Sequence of chain 1.D:
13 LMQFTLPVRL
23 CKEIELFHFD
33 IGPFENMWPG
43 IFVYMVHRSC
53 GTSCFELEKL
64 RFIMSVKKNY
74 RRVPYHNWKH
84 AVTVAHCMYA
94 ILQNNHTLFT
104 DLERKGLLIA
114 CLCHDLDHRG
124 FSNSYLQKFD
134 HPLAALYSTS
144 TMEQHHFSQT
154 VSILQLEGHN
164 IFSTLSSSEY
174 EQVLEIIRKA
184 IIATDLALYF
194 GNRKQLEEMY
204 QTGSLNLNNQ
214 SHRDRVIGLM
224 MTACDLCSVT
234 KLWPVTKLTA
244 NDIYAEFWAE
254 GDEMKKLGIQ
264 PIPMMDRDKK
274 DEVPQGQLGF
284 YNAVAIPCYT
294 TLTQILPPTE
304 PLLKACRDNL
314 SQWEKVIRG

The small molecule below binds the protein below.
Small molecule (SMILES): CN1CC(c2ccccc2)N=C1CCc1nc2c(c(=O)[nH]1)CNN2C

Binding-site contacts:
Ligand atom C3 contacts residue MET267 of chain 1.D at 3.4 Å (hydrophobic).
Ligand atom N16 contacts residue GLN280 of chain 1.D at 3.1 Å (h-bond).
Ligand atom C12 contacts residue PHE283 of chain 1.D at 3.4 Å (hydrophobic).
Ligand atom C18 contacts residue PHE283 of chain 1.D at 3.6 Å (hydrophobic).
Ligand atom C7 contacts residue GLY279 of chain 1.D at 3.5 Å.
Ligand atom N24 contacts residue ILE246 of chain 1.D at 3.3 Å.
Ligand atom C4 contacts residue PRO266 of chain 1.D at 3.7 Å (hydrophobic).
Ligand atom N11 contacts residue TYR247 of chain 1.D at 2.9 Å (h-bond).
Ligand atom C15 contacts residue PHE250 of chain 1.D at 3.6 Å (hydrophobic).
Ligand atom C15 contacts residue PHE283 of chain 1.D at 3.8 Å (hydrophobic).
Ligand atom C14 contacts residue MET267 of chain 1.D at 3.5 Å (hydrophobic).
Ligand atom C3 contacts residue PRO266 of chain 1.D at 3.7 Å (hydrophobic).
Ligand atom C5 contacts residue MET267 of chain 1.D at 3.7 Å (hydrophobic).
Ligand atom C6 contacts residue TYR247 of chain 1.D at 3.5 Å (hydrophobic).
Ligand atom C25 contacts residue GLN280 of chain 1.D at 3.1 Å.
Ligand atom N16 contacts residue PHE283 of chain 1.D at 3.8 Å.
Ligand atom N23 contacts residue ILE246 of chain 1.D at 3.4 Å.
Ligand atom N23 contacts residue SER231 of chain 1.D at 3.4 Å (h-bond).
Ligand atom C8 contacts residue GLY279 of chain 1.D at 3.6 Å.
Ligand atom C6 contacts residue GLY279 of chain 1.D at 3.7 Å.
Ligand atom C1 contacts residue MET267 of chain 1.D at 3.5 Å (hydrophobic).
Ligand atom C2 contacts residue MET267 of chain 1.D at 3.6 Å (hydrophobic).
Ligand atom N11 contacts residue GLY279 of chain 1.D at 3.5 Å (h-bond).
Ligand atom C25 contacts residue ILE246 of chain 1.D at 3.4 Å (hydrophobic).
Ligand atom C4 contacts residue MET267 of chain 1.D at 3.8 Å (hydrophobic).
Ligand atom N17 contacts residue PHE250 of chain 1.D at 3.6 Å.
Ligand atom C10 contacts residue GLY279 of chain 1.D at 3.5 Å.
Ligand atom C6 contacts residue MET267 of chain 1.D at 3.5 Å (hydrophobic).
Ligand atom N24 contacts residue PHE283 of chain 1.D at 3.8 Å.
Ligand atom C20 contacts residue PHE283 of chain 1.D at 3.5 Å (hydrophobic).
Ligand atom C10 contacts residue MET267 of chain 1.D at 3.6 Å (hydrophobic).
Ligand atom C1 contacts residue GLY279 of chain 1.D at 3.4 Å.
Ligand atom C14 contacts residue PHE250 of chain 1.D at 3.6 Å (hydrophobic).
Ligand atom N9 contacts residue MET267 of chain 1.D at 3.7 Å.
Ligand atom C7 contacts residue MET267 of chain 1.D at 3.6 Å (hydrophobic).
Ligand atom C14 contacts residue GLN280 of chain 1.D at 3.7 Å.
Ligand atom N17 contacts residue PHE283 of chain 1.D at 3.6 Å.
Ligand atom C4 contacts residue GLU275 of chain 1.D at 3.7 Å.
Ligand atom C21 contacts residue PHE283 of chain 1.D at 3.4 Å (hydrophobic).
Ligand atom N9 contacts residue GLY279 of chain 1.D at 3.7 Å.